Sequence of chain 1.A:
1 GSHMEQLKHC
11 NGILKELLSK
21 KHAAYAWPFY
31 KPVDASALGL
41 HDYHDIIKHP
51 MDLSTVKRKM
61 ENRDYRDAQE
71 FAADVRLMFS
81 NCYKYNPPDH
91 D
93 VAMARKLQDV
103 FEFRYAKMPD

Binding-site contacts:
Ligand atom C17 contacts residue LEU38 of chain 1.A at 3.7 Å (hydrophobic).
Ligand atom O10 contacts residue CYS82 of chain 1.A at 3.9 Å.
Ligand atom O10 contacts residue ASN86 of chain 1.A at 2.9 Å (h-bond).
Ligand atom N01 contacts residue ASN86 of chain 1.A at 2.6 Å (h-bond).
Ligand atom C24 contacts residue PRO32 of chain 1.A at 4.0 Å (hydrophobic).
Ligand atom C34 contacts residue MET95 of chain 1.A at 3.2 Å (hydrophobic).
Ligand atom O26 contacts residue HIS90 of chain 1.A at 3.4 Å.
Ligand atom O22 contacts residue LEU38 of chain 1.A at 3.8 Å.
Ligand atom C35 contacts residue MET95 of chain 1.A at 3.7 Å (hydrophobic).
Ligand atom C12 contacts residue LEU40 of chain 1.A at 3.9 Å (hydrophobic).
Ligand atom C13 contacts residue LEU38 of chain 1.A at 3.7 Å (hydrophobic).
Ligand atom O23 contacts residue PRO32 of chain 1.A at 4.0 Å.
Ligand atom C35 contacts residue PRO28 of chain 1.A at 3.6 Å (hydrophobic).
Ligand atom C11 contacts residue PHE29 of chain 1.A at 3.8 Å (hydrophobic).
Ligand atom C15 contacts residue LEU38 of chain 1.A at 3.7 Å (hydrophobic).
Ligand atom O23 contacts residue LEU38 of chain 1.A at 3.2 Å.
Ligand atom O23 contacts residue VAL33 of chain 1.A at 4.0 Å.
Ligand atom C06 contacts residue ASN86 of chain 1.A at 3.5 Å.
Ligand atom O23 contacts residue ASP34 of chain 1.A at 3.1 Å (salt-bridge).
Ligand atom C18 contacts residue LEU38 of chain 1.A at 3.8 Å (hydrophobic).
Ligand atom N01 contacts residue LEU40 of chain 1.A at 4.1 Å.
Ligand atom C34 contacts residue PRO28 of chain 1.A at 3.7 Å (hydrophobic).
Ligand atom C02 contacts residue LEU40 of chain 1.A at 3.8 Å (hydrophobic).
Ligand atom C11 contacts residue PRO28 of chain 1.A at 3.9 Å (hydrophobic).
Ligand atom C31 contacts residue TRP27 of chain 1.A at 3.9 Å (hydrophobic).
Ligand atom C16 contacts residue LEU38 of chain 1.A at 3.4 Å (hydrophobic).
Ligand atom C08 contacts residue VAL33 of chain 1.A at 4.0 Å (hydrophobic).
Ligand atom C09 contacts residue VAL33 of chain 1.A at 4.0 Å (hydrophobic).
Ligand atom C34 contacts residue TRP27 of chain 1.A at 3.3 Å (hydrophobic).
Ligand atom C03 contacts residue LEU40 of chain 1.A at 4.0 Å (hydrophobic).
Ligand atom C19 contacts residue LEU38 of chain 1.A at 3.8 Å (hydrophobic).
Ligand atom C02 contacts residue ASN86 of chain 1.A at 3.4 Å.
Ligand atom S21 contacts residue LEU38 of chain 1.A at 4.1 Å.
Ligand atom C20 contacts residue TRP27 of chain 1.A at 3.8 Å (hydrophobic).
Ligand atom C02 contacts residue HIS90 of chain 1.A at 3.9 Å.
Ligand atom C33 contacts residue MET95 of chain 1.A at 3.8 Å (hydrophobic).
Ligand atom C18 contacts residue TRP27 of chain 1.A at 4.0 Å (hydrophobic).
Ligand atom C33 contacts residue TRP27 of chain 1.A at 3.1 Å (hydrophobic).
Ligand atom C08 contacts residue PRO28 of chain 1.A at 3.5 Å (hydrophobic).
Ligand atom C09 contacts residue PRO28 of chain 1.A at 4.2 Å (hydrophobic).

A small-molecule ligand and the protein it binds are described below.
Small molecule (SMILES): Cc1cc2n3c(c[nH]c(=O)c13)CN(C(=O)c1cccc3ccccc13)c1ccc(CS(C)(=O)=O)cc1-2